Binding-site contacts:
Ligand atom C6 contacts residue ARG55 of chain 1.A at 3.4 Å.
Ligand atom C5 contacts residue ARG55 of chain 1.A at 3.4 Å.
Ligand atom N2 contacts residue TYR122 of chain 1.A at 3.5 Å (h-bond).
Ligand atom O1G contacts residue F861 of chain 1.T at 2.8 Å (h-bond).
Ligand atom C3' contacts residue ASP208 of chain 1.A at 3.3 Å.
Ligand atom C2 contacts residue THR120 of chain 1.A at 3.0 Å.
Ligand atom O2A contacts residue ARG116 of chain 1.A at 2.7 Å (salt-bridge).
Ligand atom PA contacts residue ASP218 of chain 1.A at 3.1 Å.
Ligand atom PG contacts residue F861 of chain 1.T at 3.5 Å.
Ligand atom N2 contacts residue THR120 of chain 1.A at 3.0 Å (h-bond).
Ligand atom N3B contacts residue ASP218 of chain 1.A at 2.7 Å (salt-bridge).
Ligand atom N3 contacts residue THR123 of chain 1.A at 3.5 Å.
Ligand atom O1G contacts residue ASP218 of chain 1.A at 3.3 Å (salt-bridge).
Ligand atom O2B contacts residue ASP208 of chain 1.A at 3.4 Å (salt-bridge).
Ligand atom O4' contacts residue LYS50 of chain 1.A at 3.0 Å.
Ligand atom N7 contacts residue ARG55 of chain 1.A at 2.9 Å (salt-bridge).
Ligand atom C5' contacts residue LYS50 of chain 1.A at 3.5 Å.
Ligand atom O2B contacts residue ASN209 of chain 1.A at 2.6 Å (h-bond).
Ligand atom O3' contacts residue ASP208 of chain 1.A at 2.1 Å (salt-bridge).
Ligand atom N2 contacts residue THR123 of chain 1.A at 3.3 Å.
Ligand atom PB contacts residue ASN209 of chain 1.A at 3.2 Å.
Ligand atom O1A contacts residue LYS73 of chain 1.A at 3.4 Å.
Ligand atom N2 contacts residue TYR217 of chain 1.A at 3.5 Å (h-bond).
Ligand atom O2A contacts residue ASP218 of chain 1.A at 3.0 Å (salt-bridge).
Ligand atom N3B contacts residue ASN209 of chain 1.A at 2.7 Å (h-bond).
Ligand atom C6 contacts residue THR120 of chain 1.A at 3.0 Å.
Ligand atom O1B contacts residue F861 of chain 1.T at 2.8 Å (h-bond).
Ligand atom PB contacts residue ASP218 of chain 1.A at 2.9 Å.
Ligand atom O1A contacts residue LYS50 of chain 1.A at 3.4 Å.
Ligand atom O5' contacts residue LYS50 of chain 1.A at 3.1 Å.
Ligand atom O3G contacts residue ASP218 of chain 1.A at 1.6 Å (salt-bridge).
Ligand atom O2B contacts residue ASP218 of chain 1.A at 3.6 Å (salt-bridge).
Ligand atom O6 contacts residue THR120 of chain 1.A at 3.2 Å (h-bond).
Ligand atom O3' contacts residue THR123 of chain 1.A at 3.5 Å.
Ligand atom PG contacts residue ASP218 of chain 1.A at 2.7 Å.
Ligand atom N1 contacts residue THR120 of chain 1.A at 2.2 Å (h-bond).
Ligand atom O3A contacts residue ASP218 of chain 1.A at 2.3 Å (salt-bridge).
Ligand atom O6 contacts residue ARG55 of chain 1.A at 2.8 Å (salt-bridge).
Ligand atom O2G contacts residue F861 of chain 1.T at 2.9 Å (h-bond).
Ligand atom O1G contacts residue MG1 of chain 1.M at 2.7 Å.

Sequence of chain 1.I:
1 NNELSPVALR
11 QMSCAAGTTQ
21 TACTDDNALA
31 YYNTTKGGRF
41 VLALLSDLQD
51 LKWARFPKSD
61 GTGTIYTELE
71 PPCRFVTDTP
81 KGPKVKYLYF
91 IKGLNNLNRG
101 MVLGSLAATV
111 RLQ

Sequence of chain 1.A:
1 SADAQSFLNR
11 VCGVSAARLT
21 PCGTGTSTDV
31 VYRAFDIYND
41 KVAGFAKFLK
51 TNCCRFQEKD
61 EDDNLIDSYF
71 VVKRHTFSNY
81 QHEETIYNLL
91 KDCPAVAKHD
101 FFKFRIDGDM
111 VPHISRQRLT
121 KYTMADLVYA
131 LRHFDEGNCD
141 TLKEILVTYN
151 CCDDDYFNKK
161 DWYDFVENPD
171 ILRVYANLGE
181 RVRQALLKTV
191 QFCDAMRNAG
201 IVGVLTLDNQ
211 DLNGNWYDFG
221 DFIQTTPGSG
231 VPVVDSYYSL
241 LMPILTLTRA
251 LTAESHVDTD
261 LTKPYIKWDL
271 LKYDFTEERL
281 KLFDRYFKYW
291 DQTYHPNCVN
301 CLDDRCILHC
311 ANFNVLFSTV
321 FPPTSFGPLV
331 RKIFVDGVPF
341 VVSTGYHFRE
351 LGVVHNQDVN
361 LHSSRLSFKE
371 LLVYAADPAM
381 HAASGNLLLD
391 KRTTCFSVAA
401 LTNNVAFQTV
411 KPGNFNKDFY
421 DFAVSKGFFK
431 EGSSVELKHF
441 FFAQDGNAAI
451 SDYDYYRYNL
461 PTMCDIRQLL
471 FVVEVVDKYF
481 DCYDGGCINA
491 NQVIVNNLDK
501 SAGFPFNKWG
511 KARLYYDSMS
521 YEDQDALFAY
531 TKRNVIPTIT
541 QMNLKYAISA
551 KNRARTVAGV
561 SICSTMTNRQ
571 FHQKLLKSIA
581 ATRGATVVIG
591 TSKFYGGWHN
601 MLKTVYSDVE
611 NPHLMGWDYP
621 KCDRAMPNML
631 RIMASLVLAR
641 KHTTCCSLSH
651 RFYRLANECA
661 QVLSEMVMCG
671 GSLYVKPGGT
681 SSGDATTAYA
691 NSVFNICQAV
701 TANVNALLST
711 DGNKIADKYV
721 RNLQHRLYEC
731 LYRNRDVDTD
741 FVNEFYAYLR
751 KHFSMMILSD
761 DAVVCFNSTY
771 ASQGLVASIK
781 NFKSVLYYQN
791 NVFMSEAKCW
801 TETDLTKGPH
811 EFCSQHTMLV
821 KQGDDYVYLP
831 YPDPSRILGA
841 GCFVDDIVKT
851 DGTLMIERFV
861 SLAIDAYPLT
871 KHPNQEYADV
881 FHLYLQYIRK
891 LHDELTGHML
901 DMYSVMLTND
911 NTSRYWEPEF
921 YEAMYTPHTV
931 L

This protein binds this small molecule.
Small molecule (SMILES): Nc1nc2c(ncn2[C@@H]2O[C@H](CO[P](=O)(O)O[P](=O)(O)NP(=O)(O)O)[C@@H](O)[C@H]2O)c(=O)[nH]1